Binding-site contacts:
Ligand atom C2 contacts residue ASN12 of chain 5.A at 3.5 Å.
Ligand atom C7 contacts residue ASN12 of chain 5.A at 4.3 Å.
Ligand atom N2 contacts residue ASN12 of chain 5.A at 4.0 Å.
Ligand atom O5 contacts residue ASN12 of chain 5.A at 2.5 Å (h-bond).
Ligand atom C5 contacts residue ASN12 of chain 5.A at 3.9 Å.
Ligand atom O7 contacts residue ASN12 of chain 5.A at 4.2 Å.
Ligand atom C1 contacts residue ASN12 of chain 5.A at 2.1 Å.

Sequence of chain 5.A:
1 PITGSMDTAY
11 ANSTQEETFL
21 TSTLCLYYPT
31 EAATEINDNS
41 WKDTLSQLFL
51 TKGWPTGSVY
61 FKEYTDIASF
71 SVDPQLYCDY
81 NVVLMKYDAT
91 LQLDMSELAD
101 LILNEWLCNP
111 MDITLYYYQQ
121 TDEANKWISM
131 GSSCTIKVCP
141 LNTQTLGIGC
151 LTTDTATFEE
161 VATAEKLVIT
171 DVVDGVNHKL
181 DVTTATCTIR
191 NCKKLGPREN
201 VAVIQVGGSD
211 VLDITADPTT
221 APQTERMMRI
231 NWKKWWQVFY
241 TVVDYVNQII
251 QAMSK

A small-molecule ligand and the protein it binds are described below.
Small molecule (SMILES): CC(=O)N[C@H]1[C@H](O[C@H]2[C@H](O)[C@@H](NC(C)=O)CO[C@@H]2CO)O[C@H](CO)[C@@H](O)[C@@H]1O